The protein below binds the small molecule below.
Small molecule (SMILES): CC(=O)N[C@H]1[C@H](O[C@H]2[C@H](O)[C@@H](NC(C)=O)CO[C@@H]2CO)O[C@H](CO)[C@@H](O[C@@H]2O[C@H](CO)[C@@H](O)[C@H](O)[C@@H]2O)[C@@H]1O

Binding-site contacts:
Ligand atom C5 contacts residue ASN159 of chain 1.A at 3.6 Å.
Ligand atom C4 contacts residue ARG216 of chain 3.A at 4.2 Å.
Ligand atom C7 contacts residue PHE213 of chain 3.A at 4.2 Å (hydrophobic).
Ligand atom O3 contacts residue ARG216 of chain 3.A at 3.9 Å.
Ligand atom O6 contacts residue ARG216 of chain 3.A at 3.2 Å (salt-bridge).
Ligand atom O7 contacts residue SER221 of chain 3.A at 4.4 Å.
Ligand atom C8 contacts residue PHE213 of chain 3.A at 3.9 Å (hydrophobic).
Ligand atom O7 contacts residue ARG214 of chain 3.A at 4.3 Å.
Ligand atom C1 contacts residue ARG216 of chain 3.A at 4.0 Å.
Ligand atom C5 contacts residue ASP219 of chain 3.A at 4.4 Å.
Ligand atom O7 contacts residue ARG216 of chain 3.A at 2.8 Å (salt-bridge).
Ligand atom O5 contacts residue ASN159 of chain 1.A at 2.3 Å (h-bond).
Ligand atom O7 contacts residue PRO215 of chain 3.A at 3.6 Å.
Ligand atom C3 contacts residue ARG216 of chain 3.A at 4.4 Å.
Ligand atom C3 contacts residue PHE213 of chain 3.A at 3.9 Å (hydrophobic).
Ligand atom O7 contacts residue ASN159 of chain 1.A at 3.6 Å.
Ligand atom O3 contacts residue PHE213 of chain 3.A at 4.3 Å.
Ligand atom C4 contacts residue ASN159 of chain 1.A at 4.2 Å.
Ligand atom N2 contacts residue PHE213 of chain 3.A at 3.5 Å.
Ligand atom C8 contacts residue NAG2 of chain 1.F at 3.9 Å.
Ligand atom O5 contacts residue LEU238 of chain 1.A at 4.3 Å.
Ligand atom C1 contacts residue ASN159 of chain 1.A at 1.4 Å.
Ligand atom C8 contacts residue ARG216 of chain 3.A at 4.4 Å.
Ligand atom C3 contacts residue ASN159 of chain 1.A at 3.8 Å.
Ligand atom C8 contacts residue ILE236 of chain 1.A at 3.8 Å (hydrophobic).
Ligand atom C7 contacts residue ARG216 of chain 3.A at 3.9 Å.
Ligand atom C1 contacts residue PHE213 of chain 3.A at 4.0 Å (hydrophobic).
Ligand atom C2 contacts residue ARG216 of chain 3.A at 4.2 Å.
Ligand atom O6 contacts residue THR161 of chain 1.A at 3.1 Å (h-bond).
Ligand atom C2 contacts residue ASN159 of chain 1.A at 2.5 Å.
Ligand atom C7 contacts residue ASN159 of chain 1.A at 3.5 Å.
Ligand atom C2 contacts residue PHE213 of chain 3.A at 4.3 Å (hydrophobic).
Ligand atom C6 contacts residue LEU238 of chain 1.A at 4.1 Å (hydrophobic).
Ligand atom C8 contacts residue PRO215 of chain 3.A at 4.2 Å (hydrophobic).
Ligand atom C7 contacts residue PRO215 of chain 3.A at 4.3 Å (hydrophobic).
Ligand atom C5 contacts residue LEU238 of chain 1.A at 4.2 Å (hydrophobic).
Ligand atom C8 contacts residue NAG1 of chain 1.F at 3.8 Å.
Ligand atom C7 contacts residue NAG1 of chain 1.F at 4.4 Å.
Ligand atom N2 contacts residue ASN159 of chain 1.A at 2.9 Å (h-bond).
Ligand atom C6 contacts residue THR161 of chain 1.A at 3.3 Å.

Sequence of chain 3.A:
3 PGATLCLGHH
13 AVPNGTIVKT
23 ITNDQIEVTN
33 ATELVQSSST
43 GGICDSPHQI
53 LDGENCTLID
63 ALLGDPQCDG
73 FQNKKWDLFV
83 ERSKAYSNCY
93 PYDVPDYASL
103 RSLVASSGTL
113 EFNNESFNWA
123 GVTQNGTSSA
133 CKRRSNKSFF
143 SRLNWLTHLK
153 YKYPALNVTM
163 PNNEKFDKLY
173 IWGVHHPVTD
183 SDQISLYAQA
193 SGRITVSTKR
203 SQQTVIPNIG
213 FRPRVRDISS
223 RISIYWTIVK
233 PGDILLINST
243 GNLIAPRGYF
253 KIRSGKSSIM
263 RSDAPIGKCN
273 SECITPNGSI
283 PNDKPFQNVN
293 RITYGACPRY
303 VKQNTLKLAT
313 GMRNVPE

Sequence of chain 1.A:
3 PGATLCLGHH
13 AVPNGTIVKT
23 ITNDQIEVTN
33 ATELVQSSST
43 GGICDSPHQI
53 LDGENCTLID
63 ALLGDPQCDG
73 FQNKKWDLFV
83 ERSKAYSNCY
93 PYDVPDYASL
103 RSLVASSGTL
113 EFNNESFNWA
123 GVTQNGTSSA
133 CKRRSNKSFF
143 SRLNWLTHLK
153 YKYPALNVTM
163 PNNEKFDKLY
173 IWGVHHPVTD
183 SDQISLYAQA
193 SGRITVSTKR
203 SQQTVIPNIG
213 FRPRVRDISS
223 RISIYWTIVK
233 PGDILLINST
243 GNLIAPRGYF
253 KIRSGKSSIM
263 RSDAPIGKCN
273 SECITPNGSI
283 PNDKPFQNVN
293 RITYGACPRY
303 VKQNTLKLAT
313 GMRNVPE